Sequence of chain 1.A:
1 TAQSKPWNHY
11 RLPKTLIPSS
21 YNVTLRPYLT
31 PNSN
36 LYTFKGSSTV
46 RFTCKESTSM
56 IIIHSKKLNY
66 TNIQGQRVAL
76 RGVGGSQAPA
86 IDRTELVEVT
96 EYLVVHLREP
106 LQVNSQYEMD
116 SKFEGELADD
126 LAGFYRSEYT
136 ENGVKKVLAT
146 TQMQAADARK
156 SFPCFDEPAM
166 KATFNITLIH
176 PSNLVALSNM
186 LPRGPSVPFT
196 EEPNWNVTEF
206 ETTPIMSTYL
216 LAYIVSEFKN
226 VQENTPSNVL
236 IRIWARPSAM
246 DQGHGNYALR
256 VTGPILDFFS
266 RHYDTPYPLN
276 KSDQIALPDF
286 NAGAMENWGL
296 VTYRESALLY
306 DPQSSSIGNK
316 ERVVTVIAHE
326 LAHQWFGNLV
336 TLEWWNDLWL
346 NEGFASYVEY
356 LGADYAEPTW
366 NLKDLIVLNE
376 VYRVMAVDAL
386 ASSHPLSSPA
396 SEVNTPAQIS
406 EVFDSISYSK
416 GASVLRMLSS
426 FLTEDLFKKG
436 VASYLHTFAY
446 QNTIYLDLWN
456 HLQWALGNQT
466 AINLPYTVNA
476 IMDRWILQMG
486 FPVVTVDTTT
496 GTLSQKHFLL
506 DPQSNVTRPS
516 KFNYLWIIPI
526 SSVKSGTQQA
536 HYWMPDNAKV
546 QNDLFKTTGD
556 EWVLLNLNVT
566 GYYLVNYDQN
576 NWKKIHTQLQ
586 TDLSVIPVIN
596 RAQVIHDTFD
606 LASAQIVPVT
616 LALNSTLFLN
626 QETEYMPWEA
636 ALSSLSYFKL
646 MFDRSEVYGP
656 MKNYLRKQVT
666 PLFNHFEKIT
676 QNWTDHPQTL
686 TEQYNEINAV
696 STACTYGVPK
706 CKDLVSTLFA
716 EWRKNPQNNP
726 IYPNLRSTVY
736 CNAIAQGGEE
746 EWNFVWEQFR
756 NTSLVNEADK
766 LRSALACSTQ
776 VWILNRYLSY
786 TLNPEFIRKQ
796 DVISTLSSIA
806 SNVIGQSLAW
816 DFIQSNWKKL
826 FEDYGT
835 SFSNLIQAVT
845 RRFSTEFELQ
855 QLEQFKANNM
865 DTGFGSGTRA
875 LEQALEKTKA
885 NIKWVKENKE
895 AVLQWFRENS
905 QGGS

Sequence of chain 1.B:
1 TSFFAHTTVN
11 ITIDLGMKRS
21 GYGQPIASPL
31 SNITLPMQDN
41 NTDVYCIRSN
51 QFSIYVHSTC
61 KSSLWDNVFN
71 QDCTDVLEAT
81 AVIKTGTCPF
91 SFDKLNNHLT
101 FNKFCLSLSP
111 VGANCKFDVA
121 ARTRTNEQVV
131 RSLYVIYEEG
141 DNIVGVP

Binding-site contacts:
Ligand atom O6 contacts residue TYR22 of chain 1.B at 4.2 Å.
Ligand atom C3 contacts residue GLN24 of chain 1.B at 3.4 Å.
Ligand atom C1 contacts residue GLN24 of chain 1.B at 3.5 Å.
Ligand atom C3 contacts residue TYR22 of chain 1.B at 4.3 Å (hydrophobic).
Ligand atom C4 contacts residue GLN24 of chain 1.B at 4.5 Å.
Ligand atom C2 contacts residue GLN24 of chain 1.B at 3.5 Å.
Ligand atom C8 contacts residue ILE26 of chain 1.B at 3.5 Å (hydrophobic).
Ligand atom C8 contacts residue ASN677 of chain 1.A at 3.4 Å.
Ligand atom C7 contacts residue ASN677 of chain 1.A at 3.1 Å.
Ligand atom C5 contacts residue TYR22 of chain 1.B at 3.8 Å (hydrophobic).
Ligand atom O5 contacts residue GLN24 of chain 1.B at 3.0 Å (h-bond).
Ligand atom N2 contacts residue ASN677 of chain 1.A at 3.0 Å (h-bond).
Ligand atom C8 contacts residue GLN676 of chain 1.A at 3.9 Å.
Ligand atom O5 contacts residue ASN677 of chain 1.A at 2.3 Å (h-bond).
Ligand atom C7 contacts residue ILE26 of chain 1.B at 4.0 Å (hydrophobic).
Ligand atom O6 contacts residue GLN24 of chain 1.B at 3.1 Å (h-bond).
Ligand atom C1 contacts residue GLN24 of chain 1.B at 4.2 Å.
Ligand atom C5 contacts residue GLN24 of chain 1.B at 3.9 Å.
Ligand atom C6 contacts residue TYR22 of chain 1.B at 4.0 Å (hydrophobic).
Ligand atom O4 contacts residue ASP708 of chain 1.A at 4.4 Å.
Ligand atom C3 contacts residue GLN24 of chain 1.B at 4.3 Å.
Ligand atom C7 contacts residue GLN24 of chain 1.B at 4.5 Å.
Ligand atom O7 contacts residue ASN677 of chain 1.A at 3.7 Å.
Ligand atom O7 contacts residue GLN24 of chain 1.B at 4.2 Å.
Ligand atom C6 contacts residue ASP708 of chain 1.A at 3.5 Å.
Ligand atom C4 contacts residue GLN24 of chain 1.B at 4.0 Å.
Ligand atom C4 contacts residue TYR22 of chain 1.B at 4.0 Å (hydrophobic).
Ligand atom C1 contacts residue ASN677 of chain 1.A at 1.4 Å.
Ligand atom C4 contacts residue ASN677 of chain 1.A at 4.2 Å.
Ligand atom C3 contacts residue ASN677 of chain 1.A at 3.8 Å.
Ligand atom C2 contacts residue GLN24 of chain 1.B at 4.0 Å.
Ligand atom C6 contacts residue GLN24 of chain 1.B at 4.1 Å.
Ligand atom O2 contacts residue GLN24 of chain 1.B at 3.6 Å.
Ligand atom O7 contacts residue ILE26 of chain 1.B at 3.6 Å.
Ligand atom C5 contacts residue ASN677 of chain 1.A at 3.6 Å.
Ligand atom C2 contacts residue ASN677 of chain 1.A at 2.5 Å.
Ligand atom O5 contacts residue TYR22 of chain 1.B at 4.0 Å.
Ligand atom O3 contacts residue GLN24 of chain 1.B at 4.1 Å.

The protein below binds the small molecule below.
Small molecule (SMILES): CC(=O)N[C@H]1[C@H](O[C@H]2[C@H](O)[C@@H](NC(C)=O)CO[C@@H]2CO[C@@H]2O[C@@H](C)[C@@H](O)[C@@H](O)[C@@H]2O)O[C@H](CO)[C@@H](O[C@@H]2O[C@H](CO[C@H]3O[C@H](CO)[C@@H](O)[C@H](O)[C@@H]3O)[C@@H](O)[C@H](O[C@H]3O[C@H](CO)[C@@H](O)[C@H](O)[C@@H]3O)[C@@H]2O)[C@@H]1O